Sequence of chain 17.C:
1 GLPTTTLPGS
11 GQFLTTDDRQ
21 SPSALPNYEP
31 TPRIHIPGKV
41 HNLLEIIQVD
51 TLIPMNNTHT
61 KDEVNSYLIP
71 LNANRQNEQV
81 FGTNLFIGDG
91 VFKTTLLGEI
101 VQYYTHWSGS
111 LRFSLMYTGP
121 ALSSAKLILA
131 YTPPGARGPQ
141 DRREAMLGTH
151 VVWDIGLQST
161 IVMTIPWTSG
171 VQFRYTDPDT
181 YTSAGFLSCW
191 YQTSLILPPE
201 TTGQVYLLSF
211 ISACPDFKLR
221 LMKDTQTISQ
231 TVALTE

Sequence of chain 16.A:
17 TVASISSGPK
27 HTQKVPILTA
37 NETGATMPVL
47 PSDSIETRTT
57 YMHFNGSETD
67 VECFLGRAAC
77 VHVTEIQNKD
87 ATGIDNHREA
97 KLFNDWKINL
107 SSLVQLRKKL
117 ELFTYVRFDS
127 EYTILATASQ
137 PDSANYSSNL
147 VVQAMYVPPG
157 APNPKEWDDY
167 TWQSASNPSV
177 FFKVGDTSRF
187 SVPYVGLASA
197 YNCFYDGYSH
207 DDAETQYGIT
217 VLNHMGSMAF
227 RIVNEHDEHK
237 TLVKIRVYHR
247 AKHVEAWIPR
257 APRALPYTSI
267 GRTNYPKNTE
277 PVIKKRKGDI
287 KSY

Sequence of chain 16.C:
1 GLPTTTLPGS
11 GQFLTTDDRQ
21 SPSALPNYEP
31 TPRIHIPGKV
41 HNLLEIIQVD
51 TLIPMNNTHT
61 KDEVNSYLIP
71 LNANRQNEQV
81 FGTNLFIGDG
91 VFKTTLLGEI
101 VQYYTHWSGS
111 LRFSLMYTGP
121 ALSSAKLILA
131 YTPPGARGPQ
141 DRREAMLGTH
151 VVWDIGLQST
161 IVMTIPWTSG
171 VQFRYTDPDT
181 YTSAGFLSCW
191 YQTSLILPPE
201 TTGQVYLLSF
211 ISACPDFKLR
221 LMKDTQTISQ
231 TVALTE

Binding-site contacts:
Ligand atom C2C contacts residue TYR128 of chain 16.A at 3.2 Å (hydrophobic).
Ligand atom C1C contacts residue TYR197 of chain 16.A at 3.5 Å (hydrophobic).
Ligand atom F3 contacts residue MET151 of chain 16.A at 3.7 Å.
Ligand atom C6B contacts residue TYR152 of chain 16.A at 3.6 Å (hydrophobic).
Ligand atom N3A contacts residue TYR152 of chain 16.A at 3.8 Å.
Ligand atom N1A contacts residue ALA24 of chain 16.C at 3.2 Å.
Ligand atom F1 contacts residue PHE186 of chain 16.A at 3.8 Å.
Ligand atom C2A contacts residue PHE186 of chain 16.A at 3.5 Å (hydrophobic).
Ligand atom O1 contacts residue MET221 of chain 16.A at 3.7 Å.
Ligand atom CM2 contacts residue ILE104 of chain 16.A at 3.6 Å (hydrophobic).
Ligand atom C4 contacts residue TYR197 of chain 16.A at 3.4 Å (hydrophobic).
Ligand atom C3B contacts residue MET224 of chain 16.A at 3.6 Å (hydrophobic).
Ligand atom C2B contacts residue ILE104 of chain 16.A at 3.8 Å (hydrophobic).
Ligand atom F1 contacts residue MET224 of chain 16.A at 3.6 Å.
Ligand atom F3 contacts residue VAL176 of chain 16.A at 3.6 Å.
Ligand atom C3A contacts residue PHE186 of chain 16.A at 3.7 Å (hydrophobic).
Ligand atom F3 contacts residue ALA150 of chain 16.A at 2.7 Å.
Ligand atom C3C contacts residue TYR128 of chain 16.A at 3.3 Å (hydrophobic).
Ligand atom CM2 contacts residue TYR128 of chain 16.A at 3.4 Å (hydrophobic).
Ligand atom CM6 contacts residue TYR152 of chain 16.A at 3.4 Å (hydrophobic).
Ligand atom O1A contacts residue ALA24 of chain 16.C at 3.3 Å.
Ligand atom C3 contacts residue LEU106 of chain 16.A at 3.8 Å (hydrophobic).
Ligand atom N1A contacts residue PRO174 of chain 16.A at 3.5 Å.
Ligand atom CM6 contacts residue LEU25 of chain 16.C at 3.8 Å (hydrophobic).
Ligand atom CM4 contacts residue VAL176 of chain 16.A at 3.8 Å (hydrophobic).
Ligand atom C5B contacts residue TYR152 of chain 16.A at 3.5 Å (hydrophobic).
Ligand atom F3 contacts residue PRO174 of chain 16.A at 2.9 Å.
Ligand atom CM2 contacts residue MET224 of chain 16.A at 3.5 Å (hydrophobic).
Ligand atom CM3 contacts residue ASN219 of chain 16.A at 3.8 Å.
Ligand atom F3 contacts residue SER175 of chain 16.A at 2.8 Å.
Ligand atom C2A contacts residue TYR152 of chain 16.A at 3.7 Å (hydrophobic).
Ligand atom CM6 contacts residue VAL188 of chain 16.A at 3.8 Å (hydrophobic).
Ligand atom F2 contacts residue VAL176 of chain 16.A at 2.7 Å.
Ligand atom F3 contacts residue TYR152 of chain 16.A at 3.6 Å.
Ligand atom N3A contacts residue PHE186 of chain 16.A at 3.4 Å.
Ligand atom CM4 contacts residue ALA150 of chain 16.A at 3.6 Å (hydrophobic).
Ligand atom F1 contacts residue ALA150 of chain 16.A at 3.8 Å.
Ligand atom O1A contacts residue PRO174 of chain 16.A at 3.5 Å.
Ligand atom C2C contacts residue ILE104 of chain 16.A at 3.8 Å (hydrophobic).
Ligand atom C1C contacts residue TYR128 of chain 16.A at 3.5 Å (hydrophobic).

A protein and the small-molecule ligand that binds it are described below.
Small molecule (SMILES): Cc1cc(CCCOc2c(C)cc(-c3noc(C(F)(F)F)n3)cc2C)on1